A protein and the small-molecule ligand that binds it are described below.
Small molecule (SMILES): C[N+]1(C)[C@@H]2CC(OC(=O)C(O)(c3cccs3)c3cccs3)C[C@H]1[C@@H]1O[C@@H]12

Binding-site contacts:
Ligand atom C8 contacts residue SER96 of chain 1.A at 3.6 Å.
Ligand atom N2 contacts residue SER96 of chain 1.A at 4.0 Å.
Ligand atom O33 contacts residue PHE184 of chain 1.A at 4.0 Å.
Ligand atom C1 contacts residue TRP387 of chain 1.A at 4.0 Å (hydrophobic).
Ligand atom S44 contacts residue TRP387 of chain 1.A at 3.8 Å.
Ligand atom O10 contacts residue SER96 of chain 1.A at 3.9 Å.
Ligand atom C12 contacts residue SER96 of chain 1.A at 3.7 Å.
Ligand atom C28 contacts residue ASN391 of chain 1.A at 3.6 Å.
Ligand atom C9 contacts residue TYR93 of chain 1.A at 3.6 Å (hydrophobic).
Ligand atom O11 contacts residue TYR390 of chain 1.A at 3.4 Å.
Ligand atom C12 contacts residue ASP92 of chain 1.A at 2.9 Å.
Ligand atom O33 contacts residue ASN391 of chain 1.A at 2.7 Å (h-bond).
Ligand atom C12 contacts residue ILE61 of chain 1.A at 4.0 Å (hydrophobic).
Ligand atom O10 contacts residue TYR93 of chain 1.A at 3.1 Å.
Ligand atom C4 contacts residue CYS416 of chain 1.A at 4.0 Å (hydrophobic).
Ligand atom C28 contacts residue TYR390 of chain 1.A at 3.9 Å (hydrophobic).
Ligand atom C1 contacts residue CYS416 of chain 1.A at 3.5 Å (hydrophobic).
Ligand atom O29 contacts residue ASN391 of chain 1.A at 3.1 Å (h-bond).
Ligand atom C43 contacts residue ASN97 of chain 1.A at 3.8 Å.
Ligand atom S44 contacts residue ALA183 of chain 1.A at 3.7 Å.
Ligand atom C7 contacts residue SER96 of chain 1.A at 3.3 Å.
Ligand atom C35 contacts residue LEU170 of chain 1.A at 3.8 Å (hydrophobic).
Ligand atom S37 contacts residue THR176 of chain 1.A at 3.8 Å.
Ligand atom C42 contacts residue TRP144 of chain 1.A at 3.4 Å (hydrophobic).
Ligand atom C41 contacts residue TRP144 of chain 1.A at 3.9 Å (hydrophobic).
Ligand atom C36 contacts residue THR176 of chain 1.A at 3.5 Å.
Ligand atom C35 contacts residue TYR93 of chain 1.A at 3.2 Å (hydrophobic).
Ligand atom C4 contacts residue TYR390 of chain 1.A at 3.9 Å (hydrophobic).
Ligand atom C4 contacts residue TYR413 of chain 1.A at 4.0 Å (hydrophobic).
Ligand atom C9 contacts residue TYR413 of chain 1.A at 3.9 Å (hydrophobic).
Ligand atom O29 contacts residue TRP387 of chain 1.A at 3.6 Å.
Ligand atom C5 contacts residue CYS416 of chain 1.A at 4.0 Å (hydrophobic).
Ligand atom C6 contacts residue TRP387 of chain 1.A at 3.5 Å (hydrophobic).
Ligand atom C30 contacts residue ASN391 of chain 1.A at 3.8 Å.
Ligand atom O33 contacts residue ALA180 of chain 1.A at 3.7 Å.
Ligand atom C3 contacts residue TYR413 of chain 1.A at 3.6 Å (hydrophobic).
Ligand atom C36 contacts residue LEU170 of chain 1.A at 3.5 Å (hydrophobic).
Ligand atom C43 contacts residue ALA183 of chain 1.A at 3.9 Å (hydrophobic).
Ligand atom C34 contacts residue TYR93 of chain 1.A at 3.5 Å (hydrophobic).
Ligand atom C8 contacts residue TYR93 of chain 1.A at 3.8 Å (hydrophobic).

Sequence of chain 1.A:
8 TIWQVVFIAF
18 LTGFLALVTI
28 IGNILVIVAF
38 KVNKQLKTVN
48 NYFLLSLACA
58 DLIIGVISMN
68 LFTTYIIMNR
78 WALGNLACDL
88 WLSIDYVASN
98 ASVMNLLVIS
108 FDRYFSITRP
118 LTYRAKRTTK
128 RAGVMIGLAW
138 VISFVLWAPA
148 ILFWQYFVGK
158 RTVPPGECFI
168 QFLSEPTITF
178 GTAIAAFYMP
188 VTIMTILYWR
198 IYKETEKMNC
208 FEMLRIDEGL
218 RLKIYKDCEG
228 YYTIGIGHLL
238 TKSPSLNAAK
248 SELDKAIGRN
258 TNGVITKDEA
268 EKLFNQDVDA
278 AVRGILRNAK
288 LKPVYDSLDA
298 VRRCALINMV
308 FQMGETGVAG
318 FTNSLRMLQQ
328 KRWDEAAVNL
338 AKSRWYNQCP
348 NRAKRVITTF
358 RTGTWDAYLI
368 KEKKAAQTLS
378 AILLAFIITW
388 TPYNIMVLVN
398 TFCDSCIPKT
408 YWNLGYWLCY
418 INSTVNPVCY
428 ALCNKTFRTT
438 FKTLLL